Sequence of chain 1.C:
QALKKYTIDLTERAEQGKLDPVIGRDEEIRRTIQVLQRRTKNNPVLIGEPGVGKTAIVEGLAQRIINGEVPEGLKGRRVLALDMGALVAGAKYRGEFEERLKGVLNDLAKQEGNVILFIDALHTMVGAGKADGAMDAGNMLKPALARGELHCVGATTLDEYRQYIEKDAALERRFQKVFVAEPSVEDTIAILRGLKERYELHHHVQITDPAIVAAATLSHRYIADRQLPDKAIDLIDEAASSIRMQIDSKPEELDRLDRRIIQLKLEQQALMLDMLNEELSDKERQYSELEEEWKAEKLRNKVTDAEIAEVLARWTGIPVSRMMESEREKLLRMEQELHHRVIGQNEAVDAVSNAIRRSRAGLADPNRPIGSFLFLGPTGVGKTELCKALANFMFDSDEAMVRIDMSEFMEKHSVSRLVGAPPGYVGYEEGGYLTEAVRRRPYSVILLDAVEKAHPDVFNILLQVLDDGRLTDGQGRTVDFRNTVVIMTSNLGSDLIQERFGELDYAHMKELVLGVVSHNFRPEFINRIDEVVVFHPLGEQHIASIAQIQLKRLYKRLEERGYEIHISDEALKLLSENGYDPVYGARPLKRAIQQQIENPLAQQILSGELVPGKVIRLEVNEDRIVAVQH

Sequence of chain 1.D:
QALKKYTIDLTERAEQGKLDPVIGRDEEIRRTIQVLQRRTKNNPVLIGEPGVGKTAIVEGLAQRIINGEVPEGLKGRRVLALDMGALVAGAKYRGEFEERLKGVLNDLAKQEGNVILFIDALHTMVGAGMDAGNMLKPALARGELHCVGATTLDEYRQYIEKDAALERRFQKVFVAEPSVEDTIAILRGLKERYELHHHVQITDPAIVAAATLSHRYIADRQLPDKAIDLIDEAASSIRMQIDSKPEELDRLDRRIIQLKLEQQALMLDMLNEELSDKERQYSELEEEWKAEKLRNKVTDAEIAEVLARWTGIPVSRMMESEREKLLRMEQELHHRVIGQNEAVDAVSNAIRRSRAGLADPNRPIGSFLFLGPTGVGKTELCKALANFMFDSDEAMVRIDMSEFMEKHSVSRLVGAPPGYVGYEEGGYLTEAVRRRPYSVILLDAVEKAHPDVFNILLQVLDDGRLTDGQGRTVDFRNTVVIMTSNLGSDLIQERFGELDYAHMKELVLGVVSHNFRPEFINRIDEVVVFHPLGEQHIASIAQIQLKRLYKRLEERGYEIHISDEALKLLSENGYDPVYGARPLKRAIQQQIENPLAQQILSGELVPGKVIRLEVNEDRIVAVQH

A protein and the small-molecule ligand that binds it are described below.
Small molecule (SMILES): Nc1ncnc2c1ncn2[C@@H]1O[C@H](COP(=O)(O)OP(=O)(O)OP(O)(O)=S)[C@@H](O)[C@H]1O

Binding-site contacts:
Ligand atom N7 contacts residue VAL210 of chain 1.D at 3.7 Å.
Ligand atom C1' contacts residue ILE391 of chain 1.D at 3.7 Å (hydrophobic).
Ligand atom C2 contacts residue ILE349 of chain 1.D at 3.6 Å (hydrophobic).
Ligand atom O2A contacts residue VAL210 of chain 1.D at 3.2 Å.
Ligand atom C8 contacts residue GLY211 of chain 1.D at 3.7 Å.
Ligand atom O3G contacts residue PRO208 of chain 1.D at 3.4 Å.
Ligand atom O3A contacts residue ARG331 of chain 1.C at 3.6 Å.
Ligand atom S1G contacts residue MG1 of chain 1.T at 3.3 Å.
Ligand atom O2B contacts residue GLY211 of chain 1.D at 3.0 Å (h-bond).
Ligand atom S1G contacts residue ARG331 of chain 1.C at 3.3 Å (salt-bridge).
Ligand atom N6 contacts residue ILE181 of chain 1.D at 3.1 Å (h-bond).
Ligand atom O2A contacts residue LYS212 of chain 1.D at 2.5 Å (salt-bridge).
Ligand atom O3A contacts residue GLY211 of chain 1.D at 3.7 Å.
Ligand atom O5' contacts residue GLY211 of chain 1.D at 3.3 Å.
Ligand atom N6 contacts residue ILE349 of chain 1.D at 3.5 Å.
Ligand atom N1 contacts residue ILE181 of chain 1.D at 3.5 Å (h-bond).
Ligand atom O2A contacts residue THR213 of chain 1.D at 3.7 Å.
Ligand atom PG contacts residue ARG332 of chain 1.C at 3.5 Å.
Ligand atom S1G contacts residue ARG332 of chain 1.C at 1.6 Å (salt-bridge).
Ligand atom O3B contacts residue ARG331 of chain 1.C at 3.5 Å (salt-bridge).
Ligand atom C8 contacts residue PRO387 of chain 1.D at 3.6 Å (hydrophobic).
Ligand atom PG contacts residue MG1 of chain 1.T at 3.2 Å.
Ligand atom O2B contacts residue LYS212 of chain 1.D at 2.8 Å (salt-bridge).
Ligand atom PA contacts residue GLY211 of chain 1.D at 2.7 Å.
Ligand atom O1A contacts residue GLY211 of chain 1.D at 3.7 Å.
Ligand atom O1B contacts residue THR213 of chain 1.D at 3.1 Å (h-bond).
Ligand atom PB contacts residue MG1 of chain 1.T at 3.4 Å.
Ligand atom O1B contacts residue MG1 of chain 1.T at 2.1 Å.
Ligand atom O2B contacts residue GLY209 of chain 1.D at 3.8 Å.
Ligand atom C2 contacts residue PRO179 of chain 1.D at 3.4 Å (hydrophobic).
Ligand atom O1A contacts residue THR213 of chain 1.D at 3.4 Å.
Ligand atom C2 contacts residue LEU353 of chain 1.D at 3.8 Å (hydrophobic).
Ligand atom O2A contacts residue GLY211 of chain 1.D at 1.4 Å.
Ligand atom O3B contacts residue GLY209 of chain 1.D at 3.6 Å (h-bond).
Ligand atom C6 contacts residue ILE349 of chain 1.D at 3.7 Å (hydrophobic).
Ligand atom N3 contacts residue LEU353 of chain 1.D at 3.4 Å.
Ligand atom O2G contacts residue MG1 of chain 1.T at 2.1 Å.
Ligand atom N7 contacts residue PRO387 of chain 1.D at 3.7 Å.
Ligand atom O3B contacts residue LYS212 of chain 1.D at 3.8 Å.
Ligand atom N1 contacts residue ILE349 of chain 1.D at 3.6 Å.